Sequence of chain 1.B:
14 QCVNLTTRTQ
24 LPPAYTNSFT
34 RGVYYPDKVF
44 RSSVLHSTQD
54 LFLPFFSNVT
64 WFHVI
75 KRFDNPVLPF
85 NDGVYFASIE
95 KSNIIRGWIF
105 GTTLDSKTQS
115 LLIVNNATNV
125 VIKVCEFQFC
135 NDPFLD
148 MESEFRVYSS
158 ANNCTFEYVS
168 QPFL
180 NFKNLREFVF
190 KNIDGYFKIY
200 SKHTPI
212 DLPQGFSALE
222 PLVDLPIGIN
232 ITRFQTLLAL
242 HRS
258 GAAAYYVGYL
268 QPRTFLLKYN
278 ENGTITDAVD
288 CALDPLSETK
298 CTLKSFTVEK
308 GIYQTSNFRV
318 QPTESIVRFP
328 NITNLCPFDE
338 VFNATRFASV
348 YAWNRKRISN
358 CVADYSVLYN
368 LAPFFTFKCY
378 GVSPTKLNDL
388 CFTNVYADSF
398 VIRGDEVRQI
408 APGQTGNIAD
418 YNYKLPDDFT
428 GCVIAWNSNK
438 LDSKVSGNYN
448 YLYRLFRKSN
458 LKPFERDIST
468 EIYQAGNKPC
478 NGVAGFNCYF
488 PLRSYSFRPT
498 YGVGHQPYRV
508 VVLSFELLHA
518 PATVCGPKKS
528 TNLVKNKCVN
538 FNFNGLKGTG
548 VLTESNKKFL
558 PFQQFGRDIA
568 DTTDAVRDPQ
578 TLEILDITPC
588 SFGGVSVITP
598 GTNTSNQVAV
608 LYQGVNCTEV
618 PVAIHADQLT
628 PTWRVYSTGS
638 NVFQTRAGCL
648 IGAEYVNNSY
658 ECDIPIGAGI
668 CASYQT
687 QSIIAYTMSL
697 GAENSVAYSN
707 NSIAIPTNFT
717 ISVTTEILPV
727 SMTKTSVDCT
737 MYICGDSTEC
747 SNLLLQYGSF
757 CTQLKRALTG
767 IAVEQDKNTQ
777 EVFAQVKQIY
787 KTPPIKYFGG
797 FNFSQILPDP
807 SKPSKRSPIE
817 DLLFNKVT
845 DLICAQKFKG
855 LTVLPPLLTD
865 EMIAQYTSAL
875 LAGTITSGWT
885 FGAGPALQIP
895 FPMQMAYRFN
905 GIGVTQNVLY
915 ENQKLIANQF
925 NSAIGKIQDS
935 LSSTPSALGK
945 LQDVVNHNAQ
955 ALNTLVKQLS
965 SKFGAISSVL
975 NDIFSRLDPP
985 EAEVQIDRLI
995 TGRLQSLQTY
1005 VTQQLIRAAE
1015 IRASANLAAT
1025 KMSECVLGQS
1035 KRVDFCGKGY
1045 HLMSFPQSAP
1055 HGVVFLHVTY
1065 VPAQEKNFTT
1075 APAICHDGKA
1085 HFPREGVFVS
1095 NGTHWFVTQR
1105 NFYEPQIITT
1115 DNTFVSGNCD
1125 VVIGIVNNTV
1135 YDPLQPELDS

The protein below binds the small molecule below.
Small molecule (SMILES): CC(=O)N[C@@H]1[C@@H](O)[C@H](O)[C@@H](CO)O[C@H]1O

Binding-site contacts:
Ligand atom O7 contacts residue PHE339 of chain 1.B at 3.9 Å.
Ligand atom C1 contacts residue ASN340 of chain 1.B at 1.4 Å.
Ligand atom C8 contacts residue ASN340 of chain 1.B at 4.1 Å.
Ligand atom C2 contacts residue ASN340 of chain 1.B at 2.5 Å.
Ligand atom O5 contacts residue ASN340 of chain 1.B at 2.3 Å (h-bond).
Ligand atom O3 contacts residue LEU368 of chain 1.B at 4.3 Å.
Ligand atom O6 contacts residue ASN340 of chain 1.B at 4.4 Å.
Ligand atom C3 contacts residue ASN340 of chain 1.B at 3.8 Å.
Ligand atom N2 contacts residue ASN340 of chain 1.B at 2.9 Å (h-bond).
Ligand atom O7 contacts residue ASN340 of chain 1.B at 4.4 Å.
Ligand atom C7 contacts residue ASN340 of chain 1.B at 3.7 Å.
Ligand atom O7 contacts residue LEU368 of chain 1.B at 4.2 Å.
Ligand atom C4 contacts residue ASN340 of chain 1.B at 4.2 Å.
Ligand atom C5 contacts residue ASN340 of chain 1.B at 3.6 Å.